Sequence of chain 1.A:
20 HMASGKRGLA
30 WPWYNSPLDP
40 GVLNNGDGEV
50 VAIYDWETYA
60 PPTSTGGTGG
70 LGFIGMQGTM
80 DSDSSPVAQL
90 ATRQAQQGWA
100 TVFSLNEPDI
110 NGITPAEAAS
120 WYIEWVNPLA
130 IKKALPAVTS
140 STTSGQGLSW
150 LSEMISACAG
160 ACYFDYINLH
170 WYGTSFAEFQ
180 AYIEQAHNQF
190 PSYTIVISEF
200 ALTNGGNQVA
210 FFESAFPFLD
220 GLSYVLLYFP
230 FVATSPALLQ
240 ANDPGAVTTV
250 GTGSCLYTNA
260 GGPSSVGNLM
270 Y

Binding-site contacts:
Ligand atom C6 contacts residue ASP242 of chain 1.A at 3.5 Å.
Ligand atom C2 contacts residue GLU56 of chain 1.A at 3.1 Å.
Ligand atom C6 contacts residue PRO31 of chain 1.A at 3.8 Å (hydrophobic).
Ligand atom O3 contacts residue TRP55 of chain 1.A at 3.6 Å.
Ligand atom O2 contacts residue TYR58 of chain 1.A at 2.6 Å (h-bond).
Ligand atom O5 contacts residue TRP32 of chain 1.A at 4.0 Å.
Ligand atom C2 contacts residue SER83 of chain 1.A at 3.6 Å.
Ligand atom O2 contacts residue SER83 of chain 1.A at 3.4 Å.
Ligand atom C3 contacts residue TRP32 of chain 1.A at 3.6 Å (hydrophobic).
Ligand atom C2 contacts residue TRP55 of chain 1.A at 4.2 Å (hydrophobic).
Ligand atom O4 contacts residue TRP32 of chain 1.A at 3.6 Å.
Ligand atom C6 contacts residue TYR33 of chain 1.A at 3.5 Å (hydrophobic).
Ligand atom O5 contacts residue ASP242 of chain 1.A at 3.4 Å (salt-bridge).
Ligand atom O3 contacts residue TYR58 of chain 1.A at 3.9 Å.
Ligand atom O6 contacts residue ASP242 of chain 1.A at 2.6 Å (salt-bridge).
Ligand atom C6 contacts residue PHE230 of chain 1.A at 4.0 Å (hydrophobic).
Ligand atom C4 contacts residue TRP55 of chain 1.A at 4.1 Å (hydrophobic).
Ligand atom O3 contacts residue GLU56 of chain 1.A at 3.2 Å (salt-bridge).
Ligand atom C2 contacts residue TYR58 of chain 1.A at 3.7 Å (hydrophobic).
Ligand atom C6 contacts residue TRP55 of chain 1.A at 4.1 Å (hydrophobic).
Ligand atom C2 contacts residue TRP32 of chain 1.A at 3.7 Å (hydrophobic).
Ligand atom C1 contacts residue TRP55 of chain 1.A at 3.9 Å (hydrophobic).
Ligand atom C6 contacts residue TRP32 of chain 1.A at 3.8 Å (hydrophobic).
Ligand atom C3 contacts residue TRP55 of chain 1.A at 3.6 Å (hydrophobic).
Ligand atom C1 contacts residue GLU56 of chain 1.A at 4.0 Å.
Ligand atom O6 contacts residue TYR33 of chain 1.A at 2.9 Å (h-bond).
Ligand atom C3 contacts residue TYR58 of chain 1.A at 3.8 Å (hydrophobic).
Ligand atom C5 contacts residue TRP32 of chain 1.A at 3.8 Å (hydrophobic).
Ligand atom O2 contacts residue TRP55 of chain 1.A at 3.5 Å.
Ligand atom O4 contacts residue PRO31 of chain 1.A at 3.4 Å.
Ligand atom O3 contacts residue SER83 of chain 1.A at 3.9 Å.
Ligand atom O2 contacts residue TRP32 of chain 1.A at 3.2 Å.
Ligand atom O4 contacts residue TYR33 of chain 1.A at 4.2 Å.
Ligand atom C5 contacts residue ASP242 of chain 1.A at 4.0 Å.
Ligand atom C3 contacts residue GLU56 of chain 1.A at 3.8 Å.
Ligand atom O2 contacts residue GLU56 of chain 1.A at 2.6 Å (salt-bridge).
Ligand atom C1 contacts residue TRP32 of chain 1.A at 3.7 Å (hydrophobic).
Ligand atom O4 contacts residue TRP55 of chain 1.A at 3.7 Å.
Ligand atom C5 contacts residue TRP55 of chain 1.A at 3.9 Å (hydrophobic).
Ligand atom O5 contacts residue PHE230 of chain 1.A at 4.2 Å.

The protein below binds the small molecule below.
Small molecule (SMILES): OC[C@H]1O[C@@H](O[C@@H]2[C@@H](O)[C@H](O[C@@H]3[C@@H](O)[C@H](O)O[C@H](CO)[C@H]3O)O[C@H](CO)[C@H]2O)[C@H](O)[C@@H](O)[C@@H]1O